The protein below binds the small molecule below.
Small molecule (SMILES): O=C(O)c1ccc([C@H]2C[C@H]3[C@@H](N2)[C@H](c2cccc(Cl)c2F)[C@]2(C(=O)Nc4cc(Cl)ccc42)N3CC2CC2)cc1

Sequence of chain 1.A:
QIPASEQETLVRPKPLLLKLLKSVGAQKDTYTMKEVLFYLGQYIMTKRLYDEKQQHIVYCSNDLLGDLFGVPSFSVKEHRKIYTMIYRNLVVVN

Binding-site contacts:
Ligand atom C22 contacts residue LEU37 of chain 1.A at 3.7 Å (hydrophobic).
Ligand atom CL3 contacts residue ILE44 of chain 1.A at 3.8 Å.
Ligand atom C33 contacts residue LEU37 of chain 1.A at 3.8 Å (hydrophobic).
Ligand atom C18 contacts residue HIS79 of chain 1.A at 3.5 Å.
Ligand atom C32 contacts residue LEU37 of chain 1.A at 3.6 Å (hydrophobic).
Ligand atom C36 contacts residue ILE44 of chain 1.A at 3.8 Å (hydrophobic).
Ligand atom C36 contacts residue ILE82 of chain 1.A at 3.8 Å (hydrophobic).
Ligand atom N31 contacts residue LEU37 of chain 1.A at 2.9 Å (h-bond).
Ligand atom C42 contacts residue ILE44 of chain 1.A at 3.6 Å (hydrophobic).
Ligand atom C7 contacts residue VAL76 of chain 1.A at 3.7 Å (hydrophobic).
Ligand atom N17 contacts residue HIS79 of chain 1.A at 2.9 Å (h-bond).
Ligand atom C42 contacts residue MET45 of chain 1.A at 3.8 Å (hydrophobic).
Ligand atom C24 contacts residue HIS79 of chain 1.A at 3.6 Å.
Ligand atom CL2 contacts residue TYR83 of chain 1.A at 3.5 Å.
Ligand atom C10 contacts residue VAL76 of chain 1.A at 3.5 Å (hydrophobic).
Ligand atom C24 contacts residue LEU37 of chain 1.A at 3.6 Å (hydrophobic).
Ligand atom C34 contacts residue ILE44 of chain 1.A at 3.7 Å (hydrophobic).
Ligand atom C8 contacts residue HIS79 of chain 1.A at 3.7 Å.
Ligand atom C5 contacts residue HIS56 of chain 1.A at 3.8 Å.
Ligand atom CL3 contacts residue LEU40 of chain 1.A at 3.8 Å.
Ligand atom C23 contacts residue TYR83 of chain 1.A at 3.6 Å (hydrophobic).
Ligand atom C26 contacts residue HIS79 of chain 1.A at 3.2 Å.
Ligand atom C20 contacts residue HIS79 of chain 1.A at 3.2 Å.
Ligand atom C23 contacts residue LEU37 of chain 1.A at 3.4 Å (hydrophobic).
Ligand atom C43 contacts residue VAL76 of chain 1.A at 3.5 Å (hydrophobic).
Ligand atom C2 contacts residue LYS77 of chain 1.A at 3.8 Å.
Ligand atom C33 contacts residue GLY41 of chain 1.A at 3.8 Å.
Ligand atom C6 contacts residue VAL76 of chain 1.A at 3.7 Å (hydrophobic).
Ligand atom C22 contacts residue HIS79 of chain 1.A at 3.8 Å.
Ligand atom C10 contacts residue HIS79 of chain 1.A at 3.8 Å.
Ligand atom F27 contacts residue HIS79 of chain 1.A at 3.1 Å.
Ligand atom CL2 contacts residue ILE82 of chain 1.A at 3.7 Å.
Ligand atom C21 contacts residue HIS79 of chain 1.A at 3.6 Å.
Ligand atom CL2 contacts residue HIS79 of chain 1.A at 3.3 Å.
Ligand atom O3 contacts residue LYS77 of chain 1.A at 3.6 Å.
Ligand atom F27 contacts residue ILE82 of chain 1.A at 3.3 Å.
Ligand atom C15 contacts residue HIS79 of chain 1.A at 3.6 Å.
Ligand atom C8 contacts residue VAL76 of chain 1.A at 3.5 Å (hydrophobic).
Ligand atom CL3 contacts residue PHE69 of chain 1.A at 3.6 Å.
Ligand atom C23 contacts residue HIS79 of chain 1.A at 3.8 Å.